Binding-site contacts:
Ligand atom C7 contacts residue ASN165 of chain 1.A at 3.7 Å.
Ligand atom O7 contacts residue ASN164 of chain 1.A at 3.2 Å.
Ligand atom C4 contacts residue ASN165 of chain 1.A at 4.3 Å.
Ligand atom C7 contacts residue ASN164 of chain 1.A at 3.7 Å.
Ligand atom O5 contacts residue ASN165 of chain 1.A at 2.3 Å (h-bond).
Ligand atom C2 contacts residue ASN165 of chain 1.A at 2.6 Å.
Ligand atom C8 contacts residue ASN165 of chain 1.A at 4.3 Å.
Ligand atom C5 contacts residue ASN165 of chain 1.A at 3.7 Å.
Ligand atom C3 contacts residue ASN165 of chain 1.A at 3.9 Å.
Ligand atom N2 contacts residue ASN165 of chain 1.A at 3.0 Å (h-bond).
Ligand atom O7 contacts residue ASN165 of chain 1.A at 3.9 Å.
Ligand atom C8 contacts residue ASN164 of chain 1.A at 3.8 Å.
Ligand atom C1 contacts residue ASN165 of chain 1.A at 1.4 Å.

A small-molecule ligand and the protein it binds are described below.
Small molecule (SMILES): CC(=O)N[C@@H]1[C@@H](O)[C@H](O)[C@@H](CO)O[C@H]1O

Sequence of chain 1.A:
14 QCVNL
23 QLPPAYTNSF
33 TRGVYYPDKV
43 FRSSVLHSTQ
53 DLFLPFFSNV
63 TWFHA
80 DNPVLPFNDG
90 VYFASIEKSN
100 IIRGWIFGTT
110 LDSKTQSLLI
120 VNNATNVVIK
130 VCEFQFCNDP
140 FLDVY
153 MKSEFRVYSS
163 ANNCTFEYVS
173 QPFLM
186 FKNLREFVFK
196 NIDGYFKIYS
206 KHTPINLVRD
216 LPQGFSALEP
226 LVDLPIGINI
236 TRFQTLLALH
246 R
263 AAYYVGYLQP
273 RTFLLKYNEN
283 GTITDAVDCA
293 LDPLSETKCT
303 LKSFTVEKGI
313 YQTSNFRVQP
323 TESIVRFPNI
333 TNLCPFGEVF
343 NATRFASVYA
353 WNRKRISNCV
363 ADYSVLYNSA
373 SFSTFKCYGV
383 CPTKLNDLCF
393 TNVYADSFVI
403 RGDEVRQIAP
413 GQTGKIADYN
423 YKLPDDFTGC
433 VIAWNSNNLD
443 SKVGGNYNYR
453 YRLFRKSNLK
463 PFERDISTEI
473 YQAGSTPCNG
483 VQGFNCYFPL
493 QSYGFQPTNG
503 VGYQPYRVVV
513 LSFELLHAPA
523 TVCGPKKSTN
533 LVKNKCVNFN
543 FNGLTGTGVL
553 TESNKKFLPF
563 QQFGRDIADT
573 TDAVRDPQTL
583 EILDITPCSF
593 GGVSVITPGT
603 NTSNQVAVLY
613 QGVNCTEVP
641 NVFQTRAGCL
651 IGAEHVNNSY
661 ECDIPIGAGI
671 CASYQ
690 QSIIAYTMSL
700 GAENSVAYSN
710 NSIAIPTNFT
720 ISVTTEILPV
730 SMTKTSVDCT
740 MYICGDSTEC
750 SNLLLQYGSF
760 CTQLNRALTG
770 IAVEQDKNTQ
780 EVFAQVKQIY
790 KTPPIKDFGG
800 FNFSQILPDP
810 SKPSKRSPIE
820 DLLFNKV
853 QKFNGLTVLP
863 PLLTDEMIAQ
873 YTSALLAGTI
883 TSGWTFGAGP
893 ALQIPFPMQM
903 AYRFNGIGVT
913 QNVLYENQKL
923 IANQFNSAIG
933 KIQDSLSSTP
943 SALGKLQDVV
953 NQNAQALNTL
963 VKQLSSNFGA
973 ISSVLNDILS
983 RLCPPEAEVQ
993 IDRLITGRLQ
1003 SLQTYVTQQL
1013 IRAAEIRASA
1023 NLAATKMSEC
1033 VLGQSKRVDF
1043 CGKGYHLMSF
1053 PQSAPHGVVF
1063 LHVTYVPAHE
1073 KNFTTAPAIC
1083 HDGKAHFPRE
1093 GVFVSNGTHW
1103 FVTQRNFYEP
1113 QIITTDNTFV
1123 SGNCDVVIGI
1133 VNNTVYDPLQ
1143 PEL